A protein and the small-molecule ligand that binds it are described below.
Small molecule (SMILES): CC(=O)N[C@@H]1[C@@H](O)[C@H](O)[C@@H](CO)O[C@H]1O

Sequence of chain 1.A:
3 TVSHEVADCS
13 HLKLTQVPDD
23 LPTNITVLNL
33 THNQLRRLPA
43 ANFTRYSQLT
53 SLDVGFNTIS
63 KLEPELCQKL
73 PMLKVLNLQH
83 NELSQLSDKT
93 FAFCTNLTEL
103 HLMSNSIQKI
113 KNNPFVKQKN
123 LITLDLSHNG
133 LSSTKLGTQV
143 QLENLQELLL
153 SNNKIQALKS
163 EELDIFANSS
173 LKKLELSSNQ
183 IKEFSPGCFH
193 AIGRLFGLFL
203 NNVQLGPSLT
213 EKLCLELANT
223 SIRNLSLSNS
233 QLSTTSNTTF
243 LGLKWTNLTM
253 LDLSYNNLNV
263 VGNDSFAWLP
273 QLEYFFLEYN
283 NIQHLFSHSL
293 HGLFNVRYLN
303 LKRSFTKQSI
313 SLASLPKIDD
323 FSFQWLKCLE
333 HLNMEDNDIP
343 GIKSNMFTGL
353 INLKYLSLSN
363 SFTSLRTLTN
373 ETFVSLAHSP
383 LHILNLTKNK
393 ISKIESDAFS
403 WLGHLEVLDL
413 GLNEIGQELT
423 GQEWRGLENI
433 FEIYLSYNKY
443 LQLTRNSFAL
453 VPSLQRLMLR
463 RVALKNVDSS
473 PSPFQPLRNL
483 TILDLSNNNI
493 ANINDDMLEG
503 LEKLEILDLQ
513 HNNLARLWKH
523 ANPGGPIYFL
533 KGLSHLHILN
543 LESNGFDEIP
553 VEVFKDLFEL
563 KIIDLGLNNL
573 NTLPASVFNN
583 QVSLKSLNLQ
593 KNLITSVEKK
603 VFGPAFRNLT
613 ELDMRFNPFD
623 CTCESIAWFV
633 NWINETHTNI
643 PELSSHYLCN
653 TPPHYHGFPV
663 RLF

Binding-site contacts:
Ligand atom O5 contacts residue LYS505 of chain 1.A at 4.2 Å.
Ligand atom C6 contacts residue LYS505 of chain 1.A at 3.6 Å.
Ligand atom O3 contacts residue NAG1 of chain 1.BA at 2.5 Å (h-bond).
Ligand atom C5 contacts residue LYS505 of chain 1.A at 3.8 Å.
Ligand atom O6 contacts residue NAG1 of chain 1.BA at 3.5 Å (h-bond).
Ligand atom C4 contacts residue NAG1 of chain 1.BA at 3.3 Å.
Ligand atom C6 contacts residue ASN481 of chain 1.A at 3.7 Å.
Ligand atom N2 contacts residue ASN481 of chain 1.A at 4.5 Å.
Ligand atom C3 contacts residue NAG1 of chain 1.BA at 3.5 Å.
Ligand atom C2 contacts residue NAG1 of chain 1.BA at 4.4 Å.
Ligand atom C7 contacts residue SER455 of chain 1.A at 4.3 Å.
Ligand atom O5 contacts residue ASN481 of chain 1.A at 2.7 Å (h-bond).
Ligand atom C6 contacts residue NAG1 of chain 1.BA at 3.7 Å.
Ligand atom O1 contacts residue PRO454 of chain 1.A at 4.2 Å.
Ligand atom O1 contacts residue ASN481 of chain 1.A at 2.7 Å.
Ligand atom O4 contacts residue NAG1 of chain 1.BA at 2.4 Å (h-bond).
Ligand atom C8 contacts residue SER455 of chain 1.A at 4.5 Å.
Ligand atom O7 contacts residue SER455 of chain 1.A at 3.5 Å.
Ligand atom O6 contacts residue LYS505 of chain 1.A at 4.2 Å.
Ligand atom O1 contacts residue SER455 of chain 1.A at 4.1 Å.
Ligand atom C1 contacts residue ASN481 of chain 1.A at 3.0 Å.
Ligand atom C5 contacts residue ASN481 of chain 1.A at 3.3 Å.
Ligand atom C5 contacts residue NAG1 of chain 1.BA at 4.3 Å.
Ligand atom C2 contacts residue ASN481 of chain 1.A at 4.4 Å.
Ligand atom C8 contacts residue PRO454 of chain 1.A at 4.2 Å (hydrophobic).